Binding-site contacts:
Ligand atom SI contacts residue HIS129 of chain 1.A at 4.0 Å.
Ligand atom C7 contacts residue HIS129 of chain 1.A at 4.1 Å.
Ligand atom O1 contacts residue ASP132 of chain 1.A at 4.1 Å.
Ligand atom C6 contacts residue MET124 of chain 1.A at 4.4 Å (hydrophobic).
Ligand atom C1 contacts residue ASP132 of chain 1.A at 3.8 Å.
Ligand atom C4 contacts residue ARG126 of chain 1.A at 3.4 Å.
Ligand atom C2 contacts residue HIS129 of chain 1.A at 3.5 Å.
Ligand atom O3 contacts residue ARG126 of chain 1.A at 3.0 Å (salt-bridge).
Ligand atom O4 contacts residue HIS129 of chain 1.A at 3.0 Å (h-bond).
Ligand atom O1 contacts residue HIS129 of chain 1.A at 3.8 Å.
Ligand atom C1 contacts residue ASN131 of chain 1.A at 4.0 Å.
Ligand atom O3 contacts residue PRO130 of chain 1.A at 3.8 Å.
Ligand atom O2 contacts residue HIS129 of chain 1.A at 3.5 Å.
Ligand atom O2 contacts residue ASN131 of chain 1.A at 3.8 Å.
Ligand atom C4 contacts residue HIS129 of chain 1.A at 3.6 Å.
Ligand atom O1 contacts residue ASN131 of chain 1.A at 3.3 Å (h-bond).
Ligand atom C3 contacts residue HIS129 of chain 1.A at 3.4 Å.
Ligand atom O4 contacts residue ARG126 of chain 1.A at 2.7 Å (salt-bridge).
Ligand atom O1 contacts residue PRO130 of chain 1.A at 3.5 Å.
Ligand atom O4 contacts residue PRO130 of chain 1.A at 3.4 Å.
Ligand atom O2 contacts residue ASP132 of chain 1.A at 2.9 Å (salt-bridge).
Ligand atom C4 contacts residue PRO130 of chain 1.A at 3.9 Å (hydrophobic).
Ligand atom C6 contacts residue HIS129 of chain 1.A at 3.8 Å.
Ligand atom C1 contacts residue HIS129 of chain 1.A at 3.5 Å.

This protein binds this small molecule.
Small molecule (SMILES): C[Si](C)(C)C(CC(=O)O)C(=O)O

Sequence of chain 1.A:
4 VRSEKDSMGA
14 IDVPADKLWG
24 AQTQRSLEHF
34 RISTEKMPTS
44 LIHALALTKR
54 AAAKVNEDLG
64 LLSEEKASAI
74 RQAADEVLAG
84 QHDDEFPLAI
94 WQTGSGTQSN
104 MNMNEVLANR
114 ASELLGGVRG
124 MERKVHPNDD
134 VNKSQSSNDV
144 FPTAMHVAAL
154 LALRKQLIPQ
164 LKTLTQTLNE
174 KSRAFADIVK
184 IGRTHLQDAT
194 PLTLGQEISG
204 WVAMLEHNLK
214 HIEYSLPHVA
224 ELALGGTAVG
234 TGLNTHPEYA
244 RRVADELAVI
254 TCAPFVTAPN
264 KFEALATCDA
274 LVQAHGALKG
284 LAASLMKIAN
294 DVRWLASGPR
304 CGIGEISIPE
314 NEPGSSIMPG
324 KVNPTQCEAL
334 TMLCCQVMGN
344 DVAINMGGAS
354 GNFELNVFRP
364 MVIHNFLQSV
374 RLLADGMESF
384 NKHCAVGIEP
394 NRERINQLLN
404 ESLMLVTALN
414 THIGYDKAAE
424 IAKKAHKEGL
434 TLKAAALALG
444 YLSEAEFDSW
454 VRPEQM